A small-molecule ligand and the protein it binds are described below.
Small molecule (SMILES): Cc1cn([C@H]2C[C@H](O[P](=O)(O)OC[C@H]3O[C@@H](n4ccc(N)nc4=O)C[C@@H]3O[P](=O)(O)OC[C@@H]3CC[C@H](n4ccc(N)nc4=O)O3)[C@@H](CO[P](=O)(O)O[C@H]3C[C@H](n4ccc(N)nc4=O)O[C@@H]3CO[P](=O)(O)O[C@H]3C[C@H](n4cnc5c4NC=NC5N)O[C@@H]3CO[P](=O)(O)O[C@H]3C[C@H](n4cnc5c(=O)[nH]c(N)nc54)O[C@@H]3CO[P](=O)(O)O[C@H]3C[C@H](n4cc(C)c(=O)[nH]c4=O)O[C@@H]3CO[P](=O)(O)O[C@H]3C[C@H](n4ccc(N)nc4=O)O[C@@H]3CO[P](=O)(O)O[C@H]3C[C@H](n4ccc(N)nc4=O)O[C@@H]3CO)O2)c(=O)[nH]c1=O

Binding-site contacts:
Ligand atom C2' contacts residue CTP1 of chain 1.L at 3.2 Å.
Ligand atom N3 contacts residue CTP1 of chain 1.L at 3.5 Å.
Ligand atom C1' contacts residue GLN340 of chain 1.B at 3.5 Å.
Ligand atom OP1 contacts residue THR268 of chain 1.B at 2.6 Å (h-bond).
Ligand atom OP1 contacts residue LYS267 of chain 1.B at 2.8 Å (salt-bridge).
Ligand atom OP2 contacts residue ALA274 of chain 1.B at 3.3 Å (h-bond).
Ligand atom C2' contacts residue GLN340 of chain 1.B at 3.5 Å.
Ligand atom O4' contacts residue HIS545 of chain 1.B at 3.4 Å.
Ligand atom O2 contacts residue ASN341 of chain 1.B at 2.9 Å (h-bond).
Ligand atom P contacts residue ARG294 of chain 1.B at 3.5 Å.
Ligand atom O4' contacts residue ASN341 of chain 1.B at 3.2 Å.
Ligand atom O4' contacts residue TYR303 of chain 1.B at 3.5 Å (h-bond).
Ligand atom C5' contacts residue THR268 of chain 1.B at 3.5 Å.
Ligand atom O2 contacts residue ARG331 of chain 1.B at 2.8 Å (salt-bridge).
Ligand atom OP2 contacts residue ARG345 of chain 1.B at 3.1 Å (salt-bridge).
Ligand atom OP1 contacts residue ILE344 of chain 1.B at 2.8 Å (h-bond).
Ligand atom OP2 contacts residue ARG345 of chain 1.B at 3.4 Å (salt-bridge).
Ligand atom O3' contacts residue ARG294 of chain 1.B at 3.2 Å (salt-bridge).
Ligand atom OP1 contacts residue GLN295 of chain 1.B at 3.5 Å.
Ligand atom C1' contacts residue HIS545 of chain 1.B at 3.6 Å.
Ligand atom O2 contacts residue CTP1 of chain 1.L at 3.5 Å (h-bond).
Ligand atom N4 contacts residue CTP1 of chain 1.L at 3.6 Å (h-bond).
Ligand atom C2' contacts residue ASN341 of chain 1.B at 3.5 Å.
Ligand atom C3' contacts residue CTP1 of chain 1.L at 3.2 Å.
Ligand atom O3' contacts residue THR268 of chain 1.B at 3.4 Å.
Ligand atom C4 contacts residue CTP1 of chain 1.L at 3.4 Å.
Ligand atom OP1 contacts residue ARG294 of chain 1.B at 2.9 Å (salt-bridge).
Ligand atom C1' contacts residue ASN341 of chain 1.B at 3.6 Å.
Ligand atom OP1 contacts residue PRO343 of chain 1.B at 3.4 Å.
Ligand atom OP1 contacts residue THR266 of chain 1.B at 3.0 Å (h-bond).
Ligand atom C5' contacts residue ILE342 of chain 1.B at 3.1 Å (hydrophobic).
Ligand atom C2 contacts residue CTP1 of chain 1.L at 3.5 Å.
Ligand atom O2 contacts residue LYS298 of chain 1.B at 3.4 Å.
Ligand atom C4' contacts residue ILE342 of chain 1.B at 3.5 Å (hydrophobic).
Ligand atom C5 contacts residue ARG345 of chain 1.B at 3.2 Å.
Ligand atom O3' contacts residue PRO343 of chain 1.B at 3.6 Å.
Ligand atom OP1 contacts residue ARG345 of chain 1.B at 2.9 Å (salt-bridge).
Ligand atom OP1 contacts residue THR272 of chain 1.B at 2.7 Å (h-bond).
Ligand atom C1' contacts residue TYR303 of chain 1.B at 3.3 Å (hydrophobic).
Ligand atom O5' contacts residue THR272 of chain 1.B at 3.2 Å (h-bond).

Sequence of chain 1.B:
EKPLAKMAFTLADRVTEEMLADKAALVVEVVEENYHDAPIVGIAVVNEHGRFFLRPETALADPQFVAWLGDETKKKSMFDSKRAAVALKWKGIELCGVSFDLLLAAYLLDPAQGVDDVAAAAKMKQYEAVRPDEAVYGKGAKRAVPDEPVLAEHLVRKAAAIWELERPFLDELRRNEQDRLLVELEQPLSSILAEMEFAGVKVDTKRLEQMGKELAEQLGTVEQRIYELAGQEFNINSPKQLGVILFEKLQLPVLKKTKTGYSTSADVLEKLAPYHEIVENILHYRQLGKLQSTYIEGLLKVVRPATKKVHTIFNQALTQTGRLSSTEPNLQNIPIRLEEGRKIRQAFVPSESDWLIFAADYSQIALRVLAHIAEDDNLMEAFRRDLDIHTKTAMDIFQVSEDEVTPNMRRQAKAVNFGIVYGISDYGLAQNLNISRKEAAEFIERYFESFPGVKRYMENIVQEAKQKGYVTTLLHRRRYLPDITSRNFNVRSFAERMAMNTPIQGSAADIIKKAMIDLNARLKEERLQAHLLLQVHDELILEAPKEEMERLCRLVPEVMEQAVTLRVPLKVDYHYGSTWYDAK